The small molecule below binds the protein below.
Small molecule (SMILES): CC(=O)N[C@@H]1[C@@H](O)[C@H](O)[C@@H](CO)O[C@H]1O

Binding-site contacts:
Ligand atom C1 contacts residue NAG1 of chain 1.H at 3.8 Å.
Ligand atom N2 contacts residue NAG1 of chain 1.H at 2.9 Å (h-bond).
Ligand atom C4 contacts residue ASN64 of chain 1.A at 4.3 Å.
Ligand atom C7 contacts residue NAG1 of chain 1.H at 3.6 Å.
Ligand atom C6 contacts residue ASN64 of chain 1.A at 4.4 Å.
Ligand atom C2 contacts residue ASN64 of chain 1.A at 2.5 Å.
Ligand atom N2 contacts residue ASN64 of chain 1.A at 2.9 Å (h-bond).
Ligand atom C8 contacts residue THR66 of chain 1.A at 4.5 Å.
Ligand atom O6 contacts residue ASN63 of chain 1.A at 4.4 Å.
Ligand atom C5 contacts residue ASN64 of chain 1.A at 3.7 Å.
Ligand atom O6 contacts residue ASN64 of chain 1.A at 3.6 Å (h-bond).
Ligand atom C3 contacts residue ASN64 of chain 1.A at 3.8 Å.
Ligand atom C2 contacts residue NAG1 of chain 1.H at 3.8 Å.
Ligand atom O5 contacts residue ASN64 of chain 1.A at 2.4 Å (h-bond).
Ligand atom C3 contacts residue NAG1 of chain 1.H at 4.0 Å.
Ligand atom O5 contacts residue NAG1 of chain 1.H at 4.4 Å.
Ligand atom C7 contacts residue ASN64 of chain 1.A at 3.9 Å.
Ligand atom C5 contacts residue NAG1 of chain 1.H at 4.0 Å.
Ligand atom C8 contacts residue NAG1 of chain 1.H at 3.5 Å.
Ligand atom C1 contacts residue ASN64 of chain 1.A at 1.4 Å.
Ligand atom O7 contacts residue ASN64 of chain 1.A at 4.4 Å.

Sequence of chain 1.A:
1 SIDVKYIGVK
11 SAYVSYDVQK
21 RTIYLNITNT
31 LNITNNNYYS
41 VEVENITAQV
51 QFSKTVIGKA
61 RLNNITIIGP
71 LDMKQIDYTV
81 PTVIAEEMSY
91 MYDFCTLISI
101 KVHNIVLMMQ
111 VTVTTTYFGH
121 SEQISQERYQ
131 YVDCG